Sequence of chain 1.D:
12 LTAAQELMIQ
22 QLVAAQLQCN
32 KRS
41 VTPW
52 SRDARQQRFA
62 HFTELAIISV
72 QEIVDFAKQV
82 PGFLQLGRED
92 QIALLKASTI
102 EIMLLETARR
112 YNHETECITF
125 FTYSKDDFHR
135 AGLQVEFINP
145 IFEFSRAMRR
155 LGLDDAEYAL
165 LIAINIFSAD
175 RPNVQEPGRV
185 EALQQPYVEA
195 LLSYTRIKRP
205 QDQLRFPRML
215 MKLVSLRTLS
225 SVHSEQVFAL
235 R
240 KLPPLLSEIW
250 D

Binding-site contacts:
Ligand atom F35 contacts residue LEU137 of chain 1.D at 3.2 Å.
Ligand atom F39 contacts residue THR64 of chain 1.D at 3.9 Å.
Ligand atom F40 contacts residue LEU245 of chain 1.D at 3.7 Å.
Ligand atom F40 contacts residue THR64 of chain 1.D at 4.0 Å.
Ligand atom C23 contacts residue BNS1 of chain 1.K at 3.6 Å.
Ligand atom F37 contacts residue PHE141 of chain 1.D at 3.8 Å.
Ligand atom F39 contacts residue PHE63 of chain 1.D at 4.0 Å.
Ligand atom C25 contacts residue TRP249 of chain 1.D at 3.8 Å (hydrophobic).
Ligand atom C25 contacts residue HIS227 of chain 1.D at 3.3 Å.
Ligand atom F40 contacts residue TRP249 of chain 1.D at 3.9 Å.
Ligand atom F20 contacts residue LEU105 of chain 1.D at 3.4 Å.
Ligand atom F21 contacts residue LEU105 of chain 1.D at 3.5 Å.
Ligand atom C24 contacts residue MET104 of chain 1.D at 3.6 Å (hydrophobic).
Ligand atom F22 contacts residue PHE141 of chain 1.D at 3.5 Å.
Ligand atom F41 contacts residue LEU241 of chain 1.D at 2.9 Å.
Ligand atom F39 contacts residue PHE60 of chain 1.D at 4.0 Å.
Ligand atom F36 contacts residue LEU234 of chain 1.D at 3.5 Å.
Ligand atom C16 contacts residue BNS1 of chain 1.K at 3.2 Å.
Ligand atom F20 contacts residue MET104 of chain 1.D at 3.4 Å.
Ligand atom C28 contacts residue BNS1 of chain 1.K at 4.0 Å.
Ligand atom F37 contacts residue GLN230 of chain 1.D at 3.2 Å.
Ligand atom N15 contacts residue BNS1 of chain 1.K at 2.5 Å (h-bond).
Ligand atom O42 contacts residue HIS227 of chain 1.D at 2.6 Å (h-bond).
Ligand atom C26 contacts residue HIS227 of chain 1.D at 3.6 Å.
Ligand atom C24 contacts residue ILE101 of chain 1.D at 3.7 Å (hydrophobic).
Ligand atom C34 contacts residue HIS227 of chain 1.D at 3.8 Å.
Ligand atom C16 contacts residue THR108 of chain 1.D at 3.5 Å.
Ligand atom F21 contacts residue THR108 of chain 1.D at 3.4 Å.
Ligand atom F22 contacts residue LEU105 of chain 1.D at 3.5 Å.
Ligand atom F21 contacts residue ILE145 of chain 1.D at 3.2 Å.
Ligand atom F20 contacts residue BNS1 of chain 1.K at 3.7 Å.
Ligand atom F40 contacts residue ALA67 of chain 1.D at 3.6 Å.
Ligand atom F41 contacts residue PHE60 of chain 1.D at 3.9 Å.
Ligand atom F20 contacts residue THR108 of chain 1.D at 3.1 Å.
Ligand atom F37 contacts residue HIS227 of chain 1.D at 3.2 Å.
Ligand atom O42 contacts residue TRP249 of chain 1.D at 3.2 Å.
Ligand atom C19 contacts residue THR108 of chain 1.D at 3.5 Å.
Ligand atom C19 contacts residue LEU105 of chain 1.D at 3.7 Å (hydrophobic).
Ligand atom F41 contacts residue THR64 of chain 1.D at 3.6 Å.
Ligand atom C33 contacts residue HIS227 of chain 1.D at 3.4 Å.

A small-molecule ligand and the protein it binds are described below.
Small molecule (SMILES): OC(c1ccc(NCC(F)(F)F)cc1)(C(F)(F)F)C(F)(F)F